Binding-site contacts:
Ligand atom N15 contacts residue GLY270 of chain 1.A at 3.6 Å (h-bond).
Ligand atom C22 contacts residue VAL267 of chain 1.A at 3.7 Å (hydrophobic).
Ligand atom N11 contacts residue GLN271 of chain 1.A at 3.0 Å (h-bond).
Ligand atom C22 contacts residue LYS263 of chain 1.A at 3.6 Å.
Ligand atom N18 contacts residue GLY270 of chain 1.A at 3.7 Å.
Ligand atom N18 contacts residue TYR238 of chain 1.A at 2.6 Å (h-bond).
Ligand atom N7 contacts residue PHE274 of chain 1.A at 3.6 Å.
Ligand atom C5 contacts residue GLN271 of chain 1.A at 3.6 Å.
Ligand atom C17 contacts residue GLY270 of chain 1.A at 3.5 Å.
Ligand atom C3 contacts residue PHE274 of chain 1.A at 3.4 Å (hydrophobic).
Ligand atom N1 contacts residue PHE274 of chain 1.A at 3.7 Å.
Ligand atom C4 contacts residue ILE237 of chain 1.A at 3.5 Å (hydrophobic).
Ligand atom C2 contacts residue LEU220 of chain 1.A at 3.6 Å (hydrophobic).
Ligand atom C13 contacts residue TYR238 of chain 1.A at 3.6 Å (hydrophobic).
Ligand atom C5 contacts residue VAL223 of chain 1.A at 3.6 Å (hydrophobic).
Ligand atom C13 contacts residue PHE274 of chain 1.A at 3.6 Å (hydrophobic).
Ligand atom C17 contacts residue TYR238 of chain 1.A at 3.8 Å (hydrophobic).
Ligand atom C14 contacts residue GLY270 of chain 1.A at 3.4 Å.
Ligand atom C14 contacts residue MET258 of chain 1.A at 3.7 Å (hydrophobic).
Ligand atom C13 contacts residue GLN271 of chain 1.A at 3.7 Å.
Ligand atom C22 contacts residue GLU266 of chain 1.A at 3.5 Å.
Ligand atom C14 contacts residue TYR238 of chain 1.A at 3.4 Å (hydrophobic).
Ligand atom N9 contacts residue PHE274 of chain 1.A at 3.7 Å.
Ligand atom N9 contacts residue PHE241 of chain 1.A at 3.5 Å.
Ligand atom C24 contacts residue MET258 of chain 1.A at 3.8 Å (hydrophobic).
Ligand atom C5 contacts residue ILE237 of chain 1.A at 3.6 Å (hydrophobic).
Ligand atom N1 contacts residue ILE237 of chain 1.A at 3.6 Å.
Ligand atom N15 contacts residue MET258 of chain 1.A at 3.8 Å.
Ligand atom C20 contacts residue MET258 of chain 1.A at 3.5 Å (hydrophobic).
Ligand atom C17 contacts residue MET258 of chain 1.A at 3.7 Å (hydrophobic).
Ligand atom C13 contacts residue GLY270 of chain 1.A at 3.7 Å.
Ligand atom N18 contacts residue MET258 of chain 1.A at 3.7 Å.
Ligand atom C21 contacts residue TYR238 of chain 1.A at 3.6 Å (hydrophobic).
Ligand atom C21 contacts residue VAL267 of chain 1.A at 3.7 Å (hydrophobic).
Ligand atom C12 contacts residue TYR238 of chain 1.A at 3.5 Å (hydrophobic).
Ligand atom N19 contacts residue MET258 of chain 1.A at 3.5 Å.
Ligand atom C4 contacts residue PHE274 of chain 1.A at 3.5 Å (hydrophobic).
Ligand atom C8 contacts residue PHE274 of chain 1.A at 3.5 Å (hydrophobic).
Ligand atom C2 contacts residue PHE274 of chain 1.A at 3.6 Å (hydrophobic).
Ligand atom C23 contacts residue PRO257 of chain 1.A at 3.7 Å (hydrophobic).

A small-molecule ligand and the protein it binds are described below.
Small molecule (SMILES): CCc1cnc(C)n2nc(CCc3nc(N4CCCC4)nn3C)nc12

Sequence of chain 1.A:
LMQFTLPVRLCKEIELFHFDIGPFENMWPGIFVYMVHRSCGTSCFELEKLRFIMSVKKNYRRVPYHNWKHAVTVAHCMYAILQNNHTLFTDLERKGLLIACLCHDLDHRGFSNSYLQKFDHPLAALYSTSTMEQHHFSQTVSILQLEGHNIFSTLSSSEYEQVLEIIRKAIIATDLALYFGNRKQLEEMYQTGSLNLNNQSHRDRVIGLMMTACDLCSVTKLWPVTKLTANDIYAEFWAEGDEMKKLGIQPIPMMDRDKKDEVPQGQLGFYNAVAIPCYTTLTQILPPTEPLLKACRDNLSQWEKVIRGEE